Sequence of chain 2.L:
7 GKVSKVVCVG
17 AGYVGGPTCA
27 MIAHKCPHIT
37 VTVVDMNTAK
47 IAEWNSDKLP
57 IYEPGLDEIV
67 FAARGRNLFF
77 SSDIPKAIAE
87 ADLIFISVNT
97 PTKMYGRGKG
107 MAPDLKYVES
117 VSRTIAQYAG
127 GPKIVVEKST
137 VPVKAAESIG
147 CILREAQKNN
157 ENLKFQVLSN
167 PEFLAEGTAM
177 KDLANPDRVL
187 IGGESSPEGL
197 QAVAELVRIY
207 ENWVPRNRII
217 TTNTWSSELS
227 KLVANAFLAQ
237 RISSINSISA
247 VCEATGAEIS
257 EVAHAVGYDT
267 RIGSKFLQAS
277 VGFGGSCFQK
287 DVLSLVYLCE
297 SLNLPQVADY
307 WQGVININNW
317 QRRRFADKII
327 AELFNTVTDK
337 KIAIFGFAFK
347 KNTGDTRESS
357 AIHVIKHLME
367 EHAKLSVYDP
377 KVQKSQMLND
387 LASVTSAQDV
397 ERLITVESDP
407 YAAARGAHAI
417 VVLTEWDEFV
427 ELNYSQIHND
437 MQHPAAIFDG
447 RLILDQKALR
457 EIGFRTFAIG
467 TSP

Sequence of chain 2.K:
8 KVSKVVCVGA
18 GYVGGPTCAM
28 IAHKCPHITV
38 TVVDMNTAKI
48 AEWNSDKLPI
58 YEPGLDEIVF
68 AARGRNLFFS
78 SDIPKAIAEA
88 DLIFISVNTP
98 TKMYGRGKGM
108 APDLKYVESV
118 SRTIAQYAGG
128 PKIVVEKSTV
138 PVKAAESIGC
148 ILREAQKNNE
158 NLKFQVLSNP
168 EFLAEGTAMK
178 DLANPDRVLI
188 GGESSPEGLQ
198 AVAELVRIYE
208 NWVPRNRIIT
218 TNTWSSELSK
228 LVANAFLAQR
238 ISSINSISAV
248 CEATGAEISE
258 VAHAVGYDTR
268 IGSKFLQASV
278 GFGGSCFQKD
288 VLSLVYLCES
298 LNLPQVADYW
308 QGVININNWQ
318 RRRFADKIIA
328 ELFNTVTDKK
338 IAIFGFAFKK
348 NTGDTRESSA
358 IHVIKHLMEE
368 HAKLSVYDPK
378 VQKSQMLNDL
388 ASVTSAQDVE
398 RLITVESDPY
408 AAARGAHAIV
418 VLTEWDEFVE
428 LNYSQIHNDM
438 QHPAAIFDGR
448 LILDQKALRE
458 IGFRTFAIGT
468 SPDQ

Binding-site contacts:
Ligand atom O4' contacts residue LEU170 of chain 2.K at 3.1 Å (h-bond).
Ligand atom C3D contacts residue PHE345 of chain 2.K at 3.6 Å (hydrophobic).
Ligand atom O3D contacts residue PHE345 of chain 2.K at 2.9 Å (h-bond).
Ligand atom O3D contacts residue GLY280 of chain 2.K at 2.8 Å (h-bond).
Ligand atom O3' contacts residue PHE169 of chain 2.K at 3.0 Å (h-bond).
Ligand atom C6 contacts residue ILE238 of chain 2.K at 3.7 Å (hydrophobic).
Ligand atom C4D contacts residue GLY280 of chain 2.K at 3.5 Å.
Ligand atom O4 contacts residue GLN274 of chain 2.K at 3.2 Å (h-bond).
Ligand atom O4' contacts residue GLU168 of chain 2.K at 3.0 Å (salt-bridge).
Ligand atom O2 contacts residue GLN274 of chain 2.K at 3.6 Å.
Ligand atom C5D contacts residue PHE284 of chain 2.K at 3.6 Å (hydrophobic).
Ligand atom O2D contacts residue ARG447 of chain 2.K at 2.8 Å (salt-bridge).
Ligand atom C1' contacts residue PHE284 of chain 2.K at 3.7 Å (hydrophobic).
Ligand atom O2 contacts residue ILE238 of chain 2.K at 3.6 Å.
Ligand atom O4D contacts residue PHE279 of chain 2.K at 3.3 Å.
Ligand atom O1A contacts residue LYS346 of chain 2.K at 2.6 Å (salt-bridge).
Ligand atom O2B contacts residue GLU172 of chain 2.K at 2.8 Å (salt-bridge).
Ligand atom O2' contacts residue ARG267 of chain 2.L at 2.8 Å (salt-bridge).
Ligand atom O3' contacts residue ARG267 of chain 2.L at 2.8 Å (salt-bridge).
Ligand atom C5 contacts residue PHE272 of chain 2.K at 3.7 Å (hydrophobic).
Ligand atom O4' contacts residue LYS227 of chain 2.K at 2.8 Å (salt-bridge).
Ligand atom C3' contacts residue LEU170 of chain 2.K at 3.5 Å (hydrophobic).
Ligand atom O2D contacts residue PHE345 of chain 2.K at 3.4 Å (h-bond).
Ligand atom N3 contacts residue GLN274 of chain 2.K at 2.9 Å (h-bond).
Ligand atom C4' contacts residue LYS227 of chain 2.K at 3.5 Å.
Ligand atom O3B contacts residue ALA171 of chain 2.K at 3.4 Å.
Ligand atom O3A contacts residue LYS346 of chain 2.K at 3.6 Å.
Ligand atom C4' contacts residue LEU170 of chain 2.K at 3.5 Å (hydrophobic).
Ligand atom O5' contacts residue CYS283 of chain 2.K at 3.2 Å.
Ligand atom O2B contacts residue ALA171 of chain 2.K at 3.5 Å.
Ligand atom C3' contacts residue PHE169 of chain 2.K at 3.5 Å (hydrophobic).
Ligand atom O4 contacts residue PHE272 of chain 2.K at 3.3 Å.
Ligand atom C5' contacts residue LEU170 of chain 2.K at 3.5 Å (hydrophobic).
Ligand atom O2 contacts residue SER276 of chain 2.K at 2.8 Å (h-bond).
Ligand atom O2A contacts residue PHE272 of chain 2.K at 3.3 Å.
Ligand atom O2A contacts residue PHE284 of chain 2.K at 3.5 Å.
Ligand atom N1 contacts residue ILE238 of chain 2.K at 3.5 Å.
Ligand atom C5' contacts residue CYS283 of chain 2.K at 3.6 Å (hydrophobic).
Ligand atom O4D contacts residue ILE238 of chain 2.K at 3.3 Å.
Ligand atom O4' contacts residue PHE169 of chain 2.K at 3.2 Å.

A small-molecule ligand and the protein it binds are described below.
Small molecule (SMILES): O=c1ccn([C@@H]2O[C@H](CO[P](=O)(O)O[P](=O)(O)O[C@H]3OC[C@@H](O)[C@H](O)[C@H]3O)[C@@H](O)[C@H]2O)c(=O)[nH]1